Sequence of chain 1.B:
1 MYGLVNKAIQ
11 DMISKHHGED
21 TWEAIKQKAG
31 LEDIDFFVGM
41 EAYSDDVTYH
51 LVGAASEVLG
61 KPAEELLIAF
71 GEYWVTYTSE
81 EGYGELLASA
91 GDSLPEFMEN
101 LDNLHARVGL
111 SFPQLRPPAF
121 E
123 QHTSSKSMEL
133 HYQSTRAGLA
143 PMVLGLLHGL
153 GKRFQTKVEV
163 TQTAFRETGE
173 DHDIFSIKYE

Binding-site contacts:
Ligand atom CAI contacts residue PHE112 of chain 1.B at 3.6 Å (hydrophobic).
Ligand atom OAD contacts residue LEU115 of chain 1.B at 3.7 Å.
Ligand atom FAJ contacts residue PHE112 of chain 1.B at 2.6 Å.
Ligand atom CBH contacts residue LEU115 of chain 1.B at 3.2 Å (hydrophobic).
Ligand atom CAB contacts residue PHE97 of chain 1.B at 3.6 Å (hydrophobic).
Ligand atom CBG contacts residue PRO118 of chain 1.B at 3.6 Å (hydrophobic).
Ligand atom CAT contacts residue LEU115 of chain 1.B at 3.5 Å (hydrophobic).
Ligand atom CAP contacts residue HIS105 of chain 1.B at 3.5 Å.
Ligand atom OAA contacts residue ARG138 of chain 1.B at 2.6 Å (salt-bridge).
Ligand atom OAD contacts residue ARG138 of chain 1.B at 3.2 Å (salt-bridge).
Ligand atom CBH contacts residue ARG138 of chain 1.B at 3.2 Å.
Ligand atom FAJ contacts residue TYR2 of chain 1.B at 3.5 Å.
Ligand atom CBM contacts residue LEU115 of chain 1.B at 3.3 Å (hydrophobic).
Ligand atom OAD contacts residue MET1 of chain 1.B at 3.5 Å.
Ligand atom CAJ contacts residue TYR83 of chain 1.B at 3.6 Å (hydrophobic).
Ligand atom OAB contacts residue LEU115 of chain 1.B at 3.4 Å.
Ligand atom CBG contacts residue SER136 of chain 1.B at 3.5 Å.
Ligand atom OAC contacts residue TYR134 of chain 1.B at 2.5 Å (h-bond).
Ligand atom FAA contacts residue LEU148 of chain 1.B at 3.6 Å.
Ligand atom FAK contacts residue PHE112 of chain 1.B at 3.0 Å.
Ligand atom OAB contacts residue ARG116 of chain 1.B at 2.6 Å (salt-bridge).
Ligand atom FAA contacts residue LEU101 of chain 1.B at 3.7 Å.
Ligand atom OBF contacts residue TRP74 of chain 1.B at 3.0 Å (h-bond).
Ligand atom OAC contacts residue PRO118 of chain 1.B at 3.5 Å.
Ligand atom OAD contacts residue TYR2 of chain 1.B at 3.4 Å (h-bond).
Ligand atom CBG contacts residue TYR134 of chain 1.B at 3.7 Å (hydrophobic).
Ligand atom CAJ contacts residue LEU4 of chain 1.B at 3.2 Å (hydrophobic).
Ligand atom CAD contacts residue LEU148 of chain 1.B at 3.4 Å (hydrophobic).
Ligand atom FAE contacts residue TYR2 of chain 1.B at 3.1 Å.
Ligand atom OAC contacts residue SER136 of chain 1.B at 2.9 Å (h-bond).
Ligand atom FAK contacts residue TYR83 of chain 1.B at 2.7 Å.
Ligand atom CAX contacts residue PRO118 of chain 1.B at 3.6 Å (hydrophobic).
Ligand atom CAC contacts residue LEU148 of chain 1.B at 3.6 Å (hydrophobic).
Ligand atom CBG contacts residue ARG138 of chain 1.B at 3.6 Å.
Ligand atom CAG contacts residue LEU4 of chain 1.B at 3.1 Å (hydrophobic).
Ligand atom FAE contacts residue GLY39 of chain 1.B at 3.2 Å.
Ligand atom CAG contacts residue TYR83 of chain 1.B at 3.1 Å (hydrophobic).
Ligand atom OAB contacts residue ARG138 of chain 1.B at 2.9 Å (salt-bridge).
Ligand atom OAA contacts residue SER136 of chain 1.B at 3.2 Å (h-bond).
Ligand atom CBA contacts residue HIS105 of chain 1.B at 3.0 Å.

A protein and the small-molecule ligand that binds it are described below.
Small molecule (SMILES): O=C(O)CCCCN(CCc1cc(F)ccc1OCc1ccc(-c2ccc(C(F)(F)F)cc2)cc1)Cc1ccc(C(=O)O)cc1